The small molecule below binds the protein below.
Small molecule (SMILES): CC(=O)N[C@@H]1[C@@H](O)[C@H](O)[C@@H](CO)O[C@H]1O

Binding-site contacts:
Ligand atom O5 contacts residue ASN160 of chain 1.A at 2.4 Å (h-bond).
Ligand atom C3 contacts residue THR162 of chain 1.A at 4.4 Å.
Ligand atom C1 contacts residue THR162 of chain 1.A at 2.8 Å.
Ligand atom C7 contacts residue ASN160 of chain 1.A at 3.7 Å.
Ligand atom C6 contacts residue ASN160 of chain 1.A at 4.0 Å.
Ligand atom C6 contacts residue THR162 of chain 1.A at 4.1 Å.
Ligand atom O6 contacts residue ASN163 of chain 1.A at 3.4 Å.
Ligand atom O6 contacts residue THR162 of chain 1.A at 3.3 Å (h-bond).
Ligand atom C2 contacts residue THR162 of chain 1.A at 3.9 Å.
Ligand atom N2 contacts residue ASN160 of chain 1.A at 3.1 Å (h-bond).
Ligand atom C1 contacts residue ASN160 of chain 1.A at 1.4 Å.
Ligand atom C6 contacts residue ASN163 of chain 1.A at 3.7 Å.
Ligand atom O6 contacts residue ASN160 of chain 1.A at 4.4 Å.
Ligand atom C5 contacts residue THR162 of chain 1.A at 3.2 Å.
Ligand atom C5 contacts residue ASN160 of chain 1.A at 3.7 Å.
Ligand atom O5 contacts residue THR162 of chain 1.A at 3.1 Å (h-bond).
Ligand atom O7 contacts residue ASN160 of chain 1.A at 3.9 Å.
Ligand atom C4 contacts residue THR162 of chain 1.A at 4.3 Å.
Ligand atom O5 contacts residue ASN163 of chain 1.A at 3.9 Å.
Ligand atom C2 contacts residue ASN160 of chain 1.A at 2.5 Å.
Ligand atom C3 contacts residue ASN160 of chain 1.A at 3.9 Å.
Ligand atom C4 contacts residue ASN160 of chain 1.A at 4.3 Å.
Ligand atom N2 contacts residue THR162 of chain 1.A at 4.0 Å.
Ligand atom C5 contacts residue ASN163 of chain 1.A at 4.3 Å.

Sequence of chain 1.A:
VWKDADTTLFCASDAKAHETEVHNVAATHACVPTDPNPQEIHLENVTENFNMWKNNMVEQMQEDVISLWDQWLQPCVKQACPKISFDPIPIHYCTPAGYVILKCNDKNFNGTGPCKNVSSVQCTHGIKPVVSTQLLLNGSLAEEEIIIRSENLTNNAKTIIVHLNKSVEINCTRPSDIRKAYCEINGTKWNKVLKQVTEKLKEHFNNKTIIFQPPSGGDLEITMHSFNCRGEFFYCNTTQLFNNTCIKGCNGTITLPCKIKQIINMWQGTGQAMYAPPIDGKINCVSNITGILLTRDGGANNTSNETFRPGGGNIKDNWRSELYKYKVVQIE